A protein and the small-molecule ligand that binds it are described below.
Small molecule (SMILES): O=P(O)(O)O[C@@H]1C(O)[C@H](OP(=O)(O)O)[C@@H](O)C(O)[C@H]1O

Sequence of chain 1.A:
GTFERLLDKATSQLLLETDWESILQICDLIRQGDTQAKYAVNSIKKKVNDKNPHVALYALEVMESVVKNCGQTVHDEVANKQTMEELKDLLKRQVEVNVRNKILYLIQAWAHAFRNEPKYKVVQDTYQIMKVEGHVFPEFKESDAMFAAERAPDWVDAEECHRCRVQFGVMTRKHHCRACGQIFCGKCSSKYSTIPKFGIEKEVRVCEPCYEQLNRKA

Binding-site contacts:
Ligand atom C4 contacts residue TRP161 of chain 1.A at 4.0 Å (hydrophobic).
Ligand atom C1 contacts residue LYS180 of chain 1.A at 3.5 Å.
Ligand atom O4 contacts residue HIS181 of chain 1.A at 3.5 Å.
Ligand atom O5 contacts residue HIS182 of chain 1.A at 3.0 Å.
Ligand atom OP3 contacts residue LYS180 of chain 1.A at 4.3 Å.
Ligand atom O4 contacts residue TRP161 of chain 1.A at 3.4 Å.
Ligand atom O3 contacts residue LYS180 of chain 1.A at 4.4 Å.
Ligand atom P1 contacts residue ARG179 of chain 1.A at 3.8 Å.
Ligand atom O11 contacts residue ARG211 of chain 1.A at 4.0 Å.
Ligand atom O5 contacts residue LYS180 of chain 1.A at 4.3 Å.
Ligand atom O12 contacts residue ARG184 of chain 1.A at 2.8 Å (salt-bridge).
Ligand atom C2 contacts residue LYS180 of chain 1.A at 3.9 Å.
Ligand atom C4 contacts residue HIS182 of chain 1.A at 3.8 Å.
Ligand atom P3 contacts residue HIS181 of chain 1.A at 3.9 Å.
Ligand atom C5 contacts residue HIS182 of chain 1.A at 3.8 Å.
Ligand atom C3 contacts residue HIS181 of chain 1.A at 4.3 Å.
Ligand atom O12 contacts residue ARG211 of chain 1.A at 4.4 Å.
Ligand atom OP1 contacts residue ARG179 of chain 1.A at 3.0 Å (salt-bridge).
Ligand atom O10 contacts residue LYS180 of chain 1.A at 4.3 Å.
Ligand atom P3 contacts residue ARG211 of chain 1.A at 4.2 Å.
Ligand atom O11 contacts residue TRP161 of chain 1.A at 4.4 Å.
Ligand atom O6 contacts residue LYS180 of chain 1.A at 3.7 Å.
Ligand atom O11 contacts residue ARG184 of chain 1.A at 2.8 Å (salt-bridge).
Ligand atom C4 contacts residue LYS180 of chain 1.A at 3.8 Å.
Ligand atom C5 contacts residue LYS180 of chain 1.A at 3.4 Å.
Ligand atom C3 contacts residue LYS180 of chain 1.A at 3.4 Å.
Ligand atom OP3 contacts residue ARG179 of chain 1.A at 2.8 Å (salt-bridge).
Ligand atom O4 contacts residue LYS180 of chain 1.A at 4.0 Å.
Ligand atom O11 contacts residue HIS181 of chain 1.A at 3.4 Å.
Ligand atom O10 contacts residue ARG211 of chain 1.A at 3.6 Å (salt-bridge).
Ligand atom O4 contacts residue HIS182 of chain 1.A at 2.8 Å (h-bond).
Ligand atom O10 contacts residue HIS181 of chain 1.A at 2.7 Å (h-bond).
Ligand atom P3 contacts residue ARG184 of chain 1.A at 3.7 Å.
Ligand atom C5 contacts residue HIS181 of chain 1.A at 4.4 Å.
Ligand atom O11 contacts residue HIS182 of chain 1.A at 3.0 Å (h-bond).
Ligand atom C6 contacts residue LYS180 of chain 1.A at 3.9 Å.
Ligand atom C4 contacts residue HIS181 of chain 1.A at 4.3 Å.
Ligand atom OP2 contacts residue ARG179 of chain 1.A at 4.4 Å.